Sequence of chain 4.B:
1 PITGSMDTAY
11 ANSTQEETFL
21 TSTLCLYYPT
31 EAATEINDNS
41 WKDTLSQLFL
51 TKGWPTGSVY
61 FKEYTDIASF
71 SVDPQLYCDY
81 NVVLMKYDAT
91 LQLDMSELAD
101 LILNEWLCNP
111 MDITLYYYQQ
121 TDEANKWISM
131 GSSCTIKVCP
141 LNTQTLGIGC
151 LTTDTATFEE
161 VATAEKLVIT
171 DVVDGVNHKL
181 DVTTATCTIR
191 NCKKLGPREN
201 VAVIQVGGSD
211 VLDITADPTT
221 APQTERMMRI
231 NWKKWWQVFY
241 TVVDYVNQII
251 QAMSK

Binding-site contacts:
Ligand atom O5 contacts residue ASN12 of chain 4.B at 2.7 Å (h-bond).
Ligand atom N2 contacts residue ASN12 of chain 4.B at 3.8 Å.
Ligand atom O7 contacts residue ASN12 of chain 4.B at 3.7 Å.
Ligand atom C1 contacts residue ASN12 of chain 4.B at 2.2 Å.
Ligand atom C2 contacts residue ASN12 of chain 4.B at 3.2 Å.
Ligand atom C7 contacts residue ASN12 of chain 4.B at 3.9 Å.
Ligand atom C5 contacts residue ASN12 of chain 4.B at 4.1 Å.

This protein binds this small molecule.
Small molecule (SMILES): CC(=O)N[C@H]1[C@H](O[C@H]2[C@H](O)[C@@H](NC(C)=O)CO[C@@H]2CO)O[C@H](CO)[C@@H](O)[C@@H]1O